Sequence of chain 1.A:
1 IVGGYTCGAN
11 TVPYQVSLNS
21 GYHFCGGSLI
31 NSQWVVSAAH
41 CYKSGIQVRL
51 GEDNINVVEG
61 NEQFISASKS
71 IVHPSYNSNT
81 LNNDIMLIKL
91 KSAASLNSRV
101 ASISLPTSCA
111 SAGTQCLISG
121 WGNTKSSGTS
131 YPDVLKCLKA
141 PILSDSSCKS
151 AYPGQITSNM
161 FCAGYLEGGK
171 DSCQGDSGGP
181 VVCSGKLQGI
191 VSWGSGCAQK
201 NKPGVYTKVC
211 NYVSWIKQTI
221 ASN

Binding-site contacts:
Ligand atom C5' contacts residue GLN174 of chain 1.A at 3.8 Å.
Ligand atom N2 contacts residue SER172 of chain 1.A at 2.9 Å (h-bond).
Ligand atom C1 contacts residue TRP193 of chain 1.A at 3.7 Å (hydrophobic).
Ligand atom N2 contacts residue GLY204 of chain 1.A at 3.4 Å.
Ligand atom C7 contacts residue GLY194 of chain 1.A at 3.8 Å.
Ligand atom N3 contacts residue SER192 of chain 1.A at 3.8 Å.
Ligand atom C6' contacts residue HIS40 of chain 1.A at 3.6 Å.
Ligand atom C6 contacts residue GLY194 of chain 1.A at 3.7 Å.
Ligand atom O6' contacts residue HIS40 of chain 1.A at 2.6 Å (h-bond).
Ligand atom C8 contacts residue GLN174 of chain 1.A at 3.7 Å.
Ligand atom N1 contacts residue GLY194 of chain 1.A at 3.6 Å.
Ligand atom C2 contacts residue SER172 of chain 1.A at 3.7 Å.
Ligand atom C4 contacts residue SER192 of chain 1.A at 3.8 Å.
Ligand atom BR5' contacts residue HIS40 of chain 1.A at 3.6 Å.
Ligand atom C3 contacts residue SER192 of chain 1.A at 3.5 Å.
Ligand atom C3' contacts residue GLN174 of chain 1.A at 3.4 Å.
Ligand atom C2' contacts residue GLN174 of chain 1.A at 3.5 Å.
Ligand atom C2 contacts residue TRP193 of chain 1.A at 3.8 Å (hydrophobic).
Ligand atom C4 contacts residue SER177 of chain 1.A at 3.7 Å.
Ligand atom C7 contacts residue SER172 of chain 1.A at 3.2 Å.
Ligand atom C3 contacts residue SER177 of chain 1.A at 3.7 Å.
Ligand atom C1 contacts residue SER172 of chain 1.A at 3.8 Å.
Ligand atom C3 contacts residue TRP193 of chain 1.A at 3.8 Å (hydrophobic).
Ligand atom C1 contacts residue GLY194 of chain 1.A at 3.7 Å.
Ligand atom N3 contacts residue GLN174 of chain 1.A at 3.8 Å.
Ligand atom C7 contacts residue GLY196 of chain 1.A at 3.8 Å.
Ligand atom C6 contacts residue GLY196 of chain 1.A at 3.6 Å.
Ligand atom C4' contacts residue GLN174 of chain 1.A at 3.7 Å.
Ligand atom N2 contacts residue ASP171 of chain 1.A at 3.0 Å (salt-bridge).
Ligand atom N1 contacts residue CYS197 of chain 1.A at 3.8 Å.
Ligand atom C1' contacts residue GLN174 of chain 1.A at 3.6 Å.
Ligand atom N3 contacts residue SER177 of chain 1.A at 3.1 Å (h-bond).
Ligand atom C6' contacts residue GLN174 of chain 1.A at 3.6 Å.
Ligand atom N1 contacts residue ASP171 of chain 1.A at 2.8 Å (salt-bridge).
Ligand atom C7 contacts residue ASP171 of chain 1.A at 3.4 Å.
Ligand atom O6' contacts residue SER177 of chain 1.A at 2.6 Å (h-bond).
Ligand atom CV' contacts residue GLN174 of chain 1.A at 3.4 Å.
Ligand atom N1 contacts residue SER172 of chain 1.A at 3.6 Å (h-bond).
Ligand atom N1 contacts residue GLY196 of chain 1.A at 2.7 Å (h-bond).
Ligand atom C6 contacts residue CYS197 of chain 1.A at 3.9 Å (hydrophobic).

This protein binds this small molecule.
Small molecule (SMILES): Cc1cc(Br)c([O-])c(-c2cc3cc(C(N)=[NH2+])ccc3[nH]2)c1